Binding-site contacts:
Ligand atom O5 contacts residue THR313 of chain 9.B at 4.3 Å.
Ligand atom C3 contacts residue ASN315 of chain 9.B at 3.8 Å.
Ligand atom N2 contacts residue ASN315 of chain 9.B at 2.8 Å (h-bond).
Ligand atom C2 contacts residue ASN315 of chain 9.B at 2.5 Å.
Ligand atom C1 contacts residue VAL314 of chain 9.B at 4.4 Å (hydrophobic).
Ligand atom C7 contacts residue ASN315 of chain 9.B at 3.3 Å.
Ligand atom C8 contacts residue ILE281 of chain 9.B at 4.5 Å (hydrophobic).
Ligand atom C1 contacts residue ASN315 of chain 9.B at 1.4 Å.
Ligand atom C6 contacts residue THR313 of chain 9.B at 4.5 Å.
Ligand atom C6 contacts residue ASN315 of chain 9.B at 4.5 Å.
Ligand atom C5 contacts residue ASN315 of chain 9.B at 3.7 Å.
Ligand atom C8 contacts residue ASN315 of chain 9.B at 3.5 Å.
Ligand atom C4 contacts residue ASN315 of chain 9.B at 4.3 Å.
Ligand atom O5 contacts residue VAL314 of chain 9.B at 3.8 Å.
Ligand atom O7 contacts residue ASN315 of chain 9.B at 4.2 Å.
Ligand atom O5 contacts residue ASN315 of chain 9.B at 2.4 Å (h-bond).

Sequence of chain 9.B:
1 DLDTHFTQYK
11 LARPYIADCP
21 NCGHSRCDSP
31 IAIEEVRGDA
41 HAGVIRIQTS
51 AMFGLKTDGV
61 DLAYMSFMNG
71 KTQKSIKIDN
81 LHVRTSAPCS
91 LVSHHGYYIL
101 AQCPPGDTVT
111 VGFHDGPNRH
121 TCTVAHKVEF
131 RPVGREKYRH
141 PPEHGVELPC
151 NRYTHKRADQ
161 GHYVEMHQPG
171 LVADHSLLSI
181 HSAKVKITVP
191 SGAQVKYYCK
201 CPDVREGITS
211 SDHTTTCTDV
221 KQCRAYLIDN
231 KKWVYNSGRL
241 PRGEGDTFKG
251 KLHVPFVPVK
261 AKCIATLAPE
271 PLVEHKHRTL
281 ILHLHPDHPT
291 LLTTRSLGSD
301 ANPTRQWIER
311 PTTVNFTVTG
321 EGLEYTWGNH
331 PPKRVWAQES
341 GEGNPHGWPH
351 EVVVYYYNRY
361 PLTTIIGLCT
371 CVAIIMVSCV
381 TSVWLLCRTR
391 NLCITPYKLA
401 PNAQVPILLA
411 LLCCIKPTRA

This small molecule binds to this protein.
Small molecule (SMILES): CC(=O)N[C@@H]1[C@@H](O)[C@H](O)[C@@H](CO)O[C@H]1O